Sequence of chain 1.A:
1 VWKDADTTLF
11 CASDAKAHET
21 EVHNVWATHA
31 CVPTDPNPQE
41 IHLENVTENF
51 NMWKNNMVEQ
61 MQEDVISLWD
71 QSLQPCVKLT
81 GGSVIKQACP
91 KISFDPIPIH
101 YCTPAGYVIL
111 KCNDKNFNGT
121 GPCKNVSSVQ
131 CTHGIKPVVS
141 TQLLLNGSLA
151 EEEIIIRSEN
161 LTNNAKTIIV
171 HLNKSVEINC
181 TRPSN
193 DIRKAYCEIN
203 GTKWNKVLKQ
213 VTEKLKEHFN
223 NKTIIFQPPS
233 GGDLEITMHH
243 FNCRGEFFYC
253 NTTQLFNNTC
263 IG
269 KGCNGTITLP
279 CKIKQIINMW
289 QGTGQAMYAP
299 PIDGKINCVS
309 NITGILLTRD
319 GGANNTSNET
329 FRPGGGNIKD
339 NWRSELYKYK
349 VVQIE

Binding-site contacts:
Ligand atom C6 contacts residue ASN253 of chain 1.A at 4.5 Å.
Ligand atom C3 contacts residue ASN253 of chain 1.A at 3.8 Å.
Ligand atom C8 contacts residue MET240 of chain 1.A at 4.2 Å (hydrophobic).
Ligand atom O7 contacts residue MET240 of chain 1.A at 4.4 Å.
Ligand atom N2 contacts residue ASN253 of chain 1.A at 3.1 Å (h-bond).
Ligand atom C1 contacts residue THR255 of chain 1.A at 3.4 Å.
Ligand atom C8 contacts residue THR239 of chain 1.A at 3.8 Å.
Ligand atom C7 contacts residue ASN253 of chain 1.A at 3.6 Å.
Ligand atom C5 contacts residue THR255 of chain 1.A at 3.8 Å.
Ligand atom C5 contacts residue ASN253 of chain 1.A at 3.5 Å.
Ligand atom C4 contacts residue ASN253 of chain 1.A at 4.1 Å.
Ligand atom C2 contacts residue ASN253 of chain 1.A at 2.5 Å.
Ligand atom C2 contacts residue THR255 of chain 1.A at 4.4 Å.
Ligand atom O5 contacts residue ASN253 of chain 1.A at 2.2 Å (h-bond).
Ligand atom C3 contacts residue THR255 of chain 1.A at 4.5 Å.
Ligand atom O7 contacts residue ASN253 of chain 1.A at 3.6 Å.
Ligand atom O5 contacts residue THR255 of chain 1.A at 3.8 Å.
Ligand atom C1 contacts residue ASN253 of chain 1.A at 1.4 Å.

The protein below binds the small molecule below.
Small molecule (SMILES): CC(=O)N[C@@H]1[C@@H](O)[C@H](O)[C@@H](CO)O[C@H]1O